Binding-site contacts:
Ligand atom O2' contacts residue ASP182 of chain 1.D at 2.7 Å (salt-bridge).
Ligand atom C3' contacts residue ASP182 of chain 1.D at 3.3 Å.
Ligand atom N3A contacts residue ARG229 of chain 1.D at 3.5 Å (salt-bridge).
Ligand atom O2' contacts residue ASN184 of chain 1.D at 3.0 Å (h-bond).
Ligand atom S1P contacts residue HIS73 of chain 1.D at 3.5 Å (h-bond).
Ligand atom C10 contacts residue GLN56 of chain 1.D at 3.6 Å.
Ligand atom N8P contacts residue THR231 of chain 1.D at 3.0 Å.
Ligand atom O4B contacts residue PHE132 of chain 1.D at 3.4 Å.
Ligand atom N6A contacts residue GLY74 of chain 1.D at 3.1 Å (h-bond).
Ligand atom C3P contacts residue GLY205 of chain 1.D at 3.5 Å.
Ligand atom N6A contacts residue ARG229 of chain 1.D at 3.5 Å.
Ligand atom N4P contacts residue HIS73 of chain 1.D at 2.9 Å (h-bond).
Ligand atom C1' contacts residue GLN187 of chain 1.D at 3.4 Å.
Ligand atom N7A contacts residue ARG229 of chain 1.D at 3.4 Å (salt-bridge).
Ligand atom C4A contacts residue ARG229 of chain 1.D at 3.5 Å.
Ligand atom C8A contacts residue ARG229 of chain 1.D at 3.4 Å.
Ligand atom C2' contacts residue HIS73 of chain 1.D at 3.7 Å.
Ligand atom O9P contacts residue ILE233 of chain 1.D at 3.1 Å.
Ligand atom N9A contacts residue ARG229 of chain 1.D at 3.5 Å (salt-bridge).
Ligand atom C6A contacts residue GLY74 of chain 1.D at 3.6 Å.
Ligand atom C5A contacts residue ARG229 of chain 1.D at 3.5 Å.
Ligand atom C2P contacts residue GLY205 of chain 1.D at 3.7 Å.
Ligand atom C10 contacts residue ASN57 of chain 1.D at 3.2 Å.
Ligand atom OAP contacts residue THR231 of chain 1.D at 3.2 Å (h-bond).
Ligand atom N1A contacts residue GLY74 of chain 1.D at 3.4 Å (h-bond).
Ligand atom C7P contacts residue ILE233 of chain 1.D at 3.5 Å (hydrophobic).
Ligand atom O9A contacts residue LYS103 of chain 1.D at 3.0 Å (salt-bridge).
Ligand atom C7P contacts residue PHE230 of chain 1.D at 3.3 Å (hydrophobic).
Ligand atom N8P contacts residue PHE230 of chain 1.D at 2.9 Å (h-bond).
Ligand atom C7P contacts residue GLY232 of chain 1.D at 3.0 Å.
Ligand atom O2' contacts residue GLN187 of chain 1.D at 3.0 Å (h-bond).
Ligand atom C9P contacts residue THR231 of chain 1.D at 3.6 Å.
Ligand atom C6P contacts residue PHE230 of chain 1.D at 3.7 Å (hydrophobic).
Ligand atom O1' contacts residue GLY205 of chain 1.D at 3.1 Å (h-bond).
Ligand atom N6A contacts residue PHE230 of chain 1.D at 3.0 Å (h-bond).
Ligand atom C7P contacts residue THR231 of chain 1.D at 3.5 Å.
Ligand atom C3P contacts residue HIS73 of chain 1.D at 3.6 Å.
Ligand atom N8P contacts residue GLY232 of chain 1.D at 3.0 Å (h-bond).
Ligand atom O3B contacts residue LYS103 of chain 1.D at 3.5 Å.
Ligand atom O1' contacts residue GLN187 of chain 1.D at 3.4 Å (h-bond).

The small molecule below binds the protein below.
Small molecule (SMILES): CCCCCCC[C@@H](O)CC(=O)SCCNC(=O)CCNC(=O)[C@H](O)C(C)(C)CO[P](=O)(O)O[P](=O)(O)OC[C@H]1O[C@@H](n2cnc3c(N)ncnc32)[C@H](O)[C@@H]1OP(=O)(O)O

Sequence of chain 1.D:
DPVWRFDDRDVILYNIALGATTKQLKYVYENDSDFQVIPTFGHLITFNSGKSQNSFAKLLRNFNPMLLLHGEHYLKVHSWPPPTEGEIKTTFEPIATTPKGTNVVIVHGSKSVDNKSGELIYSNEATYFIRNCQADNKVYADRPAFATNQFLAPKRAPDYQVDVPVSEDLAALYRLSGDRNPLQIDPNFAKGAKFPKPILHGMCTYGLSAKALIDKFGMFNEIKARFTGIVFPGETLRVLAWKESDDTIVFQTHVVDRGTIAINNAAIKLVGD